Sequence of chain 1.A:
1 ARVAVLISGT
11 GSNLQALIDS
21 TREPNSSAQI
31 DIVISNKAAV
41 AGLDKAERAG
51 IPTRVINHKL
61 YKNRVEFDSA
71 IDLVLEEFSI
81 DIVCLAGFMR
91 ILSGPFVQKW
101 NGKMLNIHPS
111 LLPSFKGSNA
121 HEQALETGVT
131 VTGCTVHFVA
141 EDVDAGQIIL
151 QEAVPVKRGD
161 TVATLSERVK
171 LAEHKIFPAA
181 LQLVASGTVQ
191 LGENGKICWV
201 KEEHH

This protein binds this small molecule.
Small molecule (SMILES): CS[C@@H](CCCc1c(N)nc(N)[nH]c1=O)c1ccc(C(=O)N[C@@H](CCC(=O)O)C(=O)O)cc1

Binding-site contacts:
Ligand atom CBA contacts residue LEU92 of chain 1.A at 3.9 Å (hydrophobic).
Ligand atom OAG contacts residue VAL143 of chain 1.A at 3.6 Å.
Ligand atom CAP contacts residue ASN106 of chain 1.A at 3.9 Å.
Ligand atom CB contacts residue ARG90 of chain 1.A at 3.7 Å.
Ligand atom CAJ contacts residue MET89 of chain 1.A at 3.2 Å (hydrophobic).
Ligand atom NAU contacts residue GLU141 of chain 1.A at 3.7 Å.
Ligand atom CAP contacts residue LEU85 of chain 1.A at 3.8 Å (hydrophobic).
Ligand atom CBE contacts residue VAL139 of chain 1.A at 3.8 Å (hydrophobic).
Ligand atom NAU contacts residue ALA140 of chain 1.A at 2.9 Å (h-bond).
Ligand atom CAL contacts residue MET89 of chain 1.A at 3.7 Å (hydrophobic).
Ligand atom NAB contacts residue LEU92 of chain 1.A at 2.9 Å (h-bond).
Ligand atom CB contacts residue MET89 of chain 1.A at 3.6 Å (hydrophobic).
Ligand atom OE1 contacts residue MET89 of chain 1.A at 3.2 Å (h-bond).
Ligand atom OXT contacts residue ILE91 of chain 1.A at 2.8 Å (h-bond).
Ligand atom NAB contacts residue VAL97 of chain 1.A at 3.6 Å.
Ligand atom NAC contacts residue ARG90 of chain 1.A at 2.9 Å (salt-bridge).
Ligand atom O contacts residue ARG64 of chain 1.A at 3.1 Å (salt-bridge).
Ligand atom OXT contacts residue ARG90 of chain 1.A at 3.4 Å.
Ligand atom NAB contacts residue ALA140 of chain 1.A at 3.5 Å (h-bond).
Ligand atom NAS contacts residue ILE91 of chain 1.A at 3.6 Å.
Ligand atom CAK contacts residue ILE91 of chain 1.A at 3.8 Å (hydrophobic).
Ligand atom OAG contacts residue ALA140 of chain 1.A at 3.8 Å.
Ligand atom N contacts residue MET89 of chain 1.A at 3.1 Å (h-bond).
Ligand atom NAS contacts residue LEU92 of chain 1.A at 2.9 Å (h-bond).
Ligand atom CAZ contacts residue ALA140 of chain 1.A at 3.6 Å (hydrophobic).
Ligand atom NAB contacts residue ILE91 of chain 1.A at 3.9 Å.
Ligand atom NAB contacts residue GLU141 of chain 1.A at 3.1 Å (salt-bridge).
Ligand atom NAU contacts residue VAL139 of chain 1.A at 3.7 Å.
Ligand atom CAY contacts residue ILE91 of chain 1.A at 3.7 Å (hydrophobic).
Ligand atom CAZ contacts residue LEU92 of chain 1.A at 3.7 Å (hydrophobic).
Ligand atom CBE contacts residue ALA140 of chain 1.A at 3.8 Å (hydrophobic).
Ligand atom CBB contacts residue ILE91 of chain 1.A at 3.7 Å (hydrophobic).
Ligand atom CD contacts residue MET89 of chain 1.A at 3.6 Å (hydrophobic).
Ligand atom OE1 contacts residue ARG90 of chain 1.A at 3.5 Å.
Ligand atom CAZ contacts residue GLU141 of chain 1.A at 3.8 Å.
Ligand atom OXT contacts residue ARG64 of chain 1.A at 2.9 Å (salt-bridge).
Ligand atom CAL contacts residue PHE88 of chain 1.A at 3.8 Å (hydrophobic).
Ligand atom CG contacts residue MET89 of chain 1.A at 3.0 Å (hydrophobic).
Ligand atom CA contacts residue MET89 of chain 1.A at 3.8 Å (hydrophobic).
Ligand atom C contacts residue ARG64 of chain 1.A at 3.6 Å.